Binding-site contacts:
Ligand atom C3 contacts residue THR255 of chain 1.D at 4.4 Å.
Ligand atom C2 contacts residue ASN253 of chain 1.D at 2.4 Å.
Ligand atom O5 contacts residue THR255 of chain 1.D at 3.9 Å.
Ligand atom C4 contacts residue ASN253 of chain 1.D at 4.1 Å.
Ligand atom C7 contacts residue ASN253 of chain 1.D at 3.6 Å.
Ligand atom O6 contacts residue THR255 of chain 1.D at 4.5 Å.
Ligand atom C8 contacts residue THR239 of chain 1.D at 3.9 Å.
Ligand atom C5 contacts residue ASN253 of chain 1.D at 3.6 Å.
Ligand atom N2 contacts residue ASN253 of chain 1.D at 2.9 Å (h-bond).
Ligand atom C1 contacts residue ASN253 of chain 1.D at 1.4 Å.
Ligand atom C8 contacts residue MET240 of chain 1.D at 3.7 Å (hydrophobic).
Ligand atom O5 contacts residue ASN253 of chain 1.D at 2.3 Å (h-bond).
Ligand atom C2 contacts residue THR255 of chain 1.D at 4.2 Å.
Ligand atom C1 contacts residue THR255 of chain 1.D at 3.4 Å.
Ligand atom N2 contacts residue THR255 of chain 1.D at 4.2 Å.
Ligand atom C3 contacts residue ASN253 of chain 1.D at 3.8 Å.
Ligand atom C5 contacts residue THR255 of chain 1.D at 4.0 Å.
Ligand atom O7 contacts residue ASN253 of chain 1.D at 3.9 Å.

Sequence of chain 1.D:
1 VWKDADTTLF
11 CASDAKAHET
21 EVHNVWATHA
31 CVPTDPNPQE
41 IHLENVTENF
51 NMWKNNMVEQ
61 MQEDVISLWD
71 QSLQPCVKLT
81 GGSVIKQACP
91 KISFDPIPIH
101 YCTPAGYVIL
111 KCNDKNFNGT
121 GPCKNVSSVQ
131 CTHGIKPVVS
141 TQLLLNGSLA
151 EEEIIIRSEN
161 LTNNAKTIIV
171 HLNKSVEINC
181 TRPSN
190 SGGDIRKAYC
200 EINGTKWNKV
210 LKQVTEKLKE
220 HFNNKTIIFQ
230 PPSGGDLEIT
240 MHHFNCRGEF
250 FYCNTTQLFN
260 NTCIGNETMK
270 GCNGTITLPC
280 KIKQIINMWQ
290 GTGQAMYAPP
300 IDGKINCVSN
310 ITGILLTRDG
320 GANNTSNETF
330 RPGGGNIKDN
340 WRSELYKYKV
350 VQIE

A protein and the small-molecule ligand that binds it are described below.
Small molecule (SMILES): CC(=O)N[C@@H]1[C@@H](O)[C@H](O)[C@@H](CO)O[C@H]1O